A small-molecule ligand and the protein it binds are described below.
Small molecule (SMILES): CC(=O)N[C@@H]1[C@@H](O)[C@H](O)[C@@H](CO)O[C@H]1O

Sequence of chain 1.F:
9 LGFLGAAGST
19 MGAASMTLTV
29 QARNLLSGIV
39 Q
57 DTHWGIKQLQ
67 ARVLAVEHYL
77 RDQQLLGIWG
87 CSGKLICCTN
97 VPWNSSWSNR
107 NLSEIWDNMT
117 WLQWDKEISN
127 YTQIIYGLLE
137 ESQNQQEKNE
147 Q

Binding-site contacts:
Ligand atom C7 contacts residue ASN126 of chain 1.F at 3.2 Å.
Ligand atom C4 contacts residue ASN126 of chain 1.F at 4.2 Å.
Ligand atom N2 contacts residue SER125 of chain 1.F at 4.0 Å.
Ligand atom C7 contacts residue SER125 of chain 1.F at 4.3 Å.
Ligand atom N2 contacts residue ASN126 of chain 1.F at 2.8 Å (h-bond).
Ligand atom C2 contacts residue ASN126 of chain 1.F at 2.4 Å.
Ligand atom C1 contacts residue ASN126 of chain 1.F at 1.5 Å.
Ligand atom C5 contacts residue ASN126 of chain 1.F at 3.7 Å.
Ligand atom C3 contacts residue ASN126 of chain 1.F at 3.7 Å.
Ligand atom C8 contacts residue GLU123 of chain 1.F at 3.1 Å.
Ligand atom O7 contacts residue ASN126 of chain 1.F at 3.4 Å (h-bond).
Ligand atom C8 contacts residue ASN126 of chain 1.F at 3.9 Å.
Ligand atom C8 contacts residue SER125 of chain 1.F at 3.6 Å.
Ligand atom O5 contacts residue ASN126 of chain 1.F at 2.4 Å (h-bond).
Ligand atom C8 contacts residue ILE124 of chain 1.F at 4.2 Å (hydrophobic).
Ligand atom C8 contacts residue LYS122 of chain 1.F at 3.4 Å.
Ligand atom C7 contacts residue GLU123 of chain 1.F at 4.3 Å.